The small molecule below binds the protein below.
Small molecule (SMILES): CC(=O)O[C@H]1C(=O)[C@@]2(C)[C@H]([C@H](OC(=O)c3ccccc3)[C@]3(O)C[C@H](OC(=O)[C@H](O)[C@@H](NC(=O)c4ccccc4)c4ccccc4)C(C)=C1C3(C)C)[C@]1(OC(C)=O)CO[C@@H]1C[C@@H]2O

Sequence of chain 1.B:
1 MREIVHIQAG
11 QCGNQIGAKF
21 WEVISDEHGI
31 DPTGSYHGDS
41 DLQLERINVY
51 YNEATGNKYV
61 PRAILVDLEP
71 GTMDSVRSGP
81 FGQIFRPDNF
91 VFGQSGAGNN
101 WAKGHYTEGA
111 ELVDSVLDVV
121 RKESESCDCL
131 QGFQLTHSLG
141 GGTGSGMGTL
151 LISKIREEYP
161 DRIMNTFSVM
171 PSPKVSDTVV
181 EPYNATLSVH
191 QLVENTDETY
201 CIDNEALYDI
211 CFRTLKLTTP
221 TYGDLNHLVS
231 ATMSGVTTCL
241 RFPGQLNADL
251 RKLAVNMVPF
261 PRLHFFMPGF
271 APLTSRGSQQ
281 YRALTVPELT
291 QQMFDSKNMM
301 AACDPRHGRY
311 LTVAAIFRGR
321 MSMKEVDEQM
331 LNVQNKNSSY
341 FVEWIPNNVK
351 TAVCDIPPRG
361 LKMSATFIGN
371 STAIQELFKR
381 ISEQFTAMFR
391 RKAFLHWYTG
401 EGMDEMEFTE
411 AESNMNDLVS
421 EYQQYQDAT

Binding-site contacts:
Ligand atom C05 contacts residue HIS227 of chain 1.B at 3.4 Å.
Ligand atom C08 contacts residue LEU228 of chain 1.B at 3.3 Å (hydrophobic).
Ligand atom O08 contacts residue ARG276 of chain 1.B at 3.6 Å.
Ligand atom C44 contacts residue GLY360 of chain 1.B at 4.0 Å.
Ligand atom O13 contacts residue GLY360 of chain 1.B at 3.6 Å (h-bond).
Ligand atom C33 contacts residue ASP26 of chain 1.B at 3.9 Å.
Ligand atom C07 contacts residue HIS227 of chain 1.B at 2.7 Å.
Ligand atom O13 contacts residue ARG359 of chain 1.B at 3.4 Å (salt-bridge).
Ligand atom O06 contacts residue PRO272 of chain 1.B at 3.8 Å.
Ligand atom C40 contacts residue SER234 of chain 1.B at 2.9 Å.
Ligand atom O06 contacts residue LEU273 of chain 1.B at 3.4 Å.
Ligand atom C15 contacts residue PRO272 of chain 1.B at 3.6 Å (hydrophobic).
Ligand atom C16 contacts residue PRO272 of chain 1.B at 4.0 Å (hydrophobic).
Ligand atom C14 contacts residue THR274 of chain 1.B at 4.0 Å.
Ligand atom C09 contacts residue HIS227 of chain 1.B at 3.9 Å.
Ligand atom C16 contacts residue THR274 of chain 1.B at 3.6 Å.
Ligand atom O06 contacts residue LEU215 of chain 1.B at 3.6 Å.
Ligand atom C27 contacts residue GLY360 of chain 1.B at 4.0 Å.
Ligand atom C41 contacts residue SER234 of chain 1.B at 3.6 Å.
Ligand atom C39 contacts residue SER234 of chain 1.B at 3.9 Å.
Ligand atom C09 contacts residue LEU228 of chain 1.B at 4.1 Å (hydrophobic).
Ligand atom C44 contacts residue LEU361 of chain 1.B at 4.0 Å (hydrophobic).
Ligand atom C06 contacts residue ASP224 of chain 1.B at 3.6 Å.
Ligand atom C41 contacts residue VAL23 of chain 1.B at 3.2 Å (hydrophobic).
Ligand atom C30 contacts residue HIS227 of chain 1.B at 3.1 Å.
Ligand atom C07 contacts residue ASP224 of chain 1.B at 3.5 Å.
Ligand atom C42 contacts residue VAL23 of chain 1.B at 3.5 Å (hydrophobic).
Ligand atom C31 contacts residue HIS227 of chain 1.B at 3.4 Å.
Ligand atom O07 contacts residue THR274 of chain 1.B at 3.7 Å.
Ligand atom C36 contacts residue HIS227 of chain 1.B at 3.3 Å.
Ligand atom O13 contacts residue PRO358 of chain 1.B at 3.5 Å.
Ligand atom C08 contacts residue HIS227 of chain 1.B at 3.3 Å.
Ligand atom O14 contacts residue HIS227 of chain 1.B at 2.2 Å (h-bond).
Ligand atom C07 contacts residue LEU228 of chain 1.B at 4.0 Å (hydrophobic).
Ligand atom C04 contacts residue HIS227 of chain 1.B at 4.0 Å.
Ligand atom O12 contacts residue GLY360 of chain 1.B at 3.4 Å (h-bond).
Ligand atom O06 contacts residue THR274 of chain 1.B at 3.2 Å (h-bond).
Ligand atom C06 contacts residue HIS227 of chain 1.B at 2.8 Å.
Ligand atom C14 contacts residue LEU215 of chain 1.B at 3.9 Å (hydrophobic).
Ligand atom C19 contacts residue THR274 of chain 1.B at 3.3 Å.